Sequence of chain 3.D:
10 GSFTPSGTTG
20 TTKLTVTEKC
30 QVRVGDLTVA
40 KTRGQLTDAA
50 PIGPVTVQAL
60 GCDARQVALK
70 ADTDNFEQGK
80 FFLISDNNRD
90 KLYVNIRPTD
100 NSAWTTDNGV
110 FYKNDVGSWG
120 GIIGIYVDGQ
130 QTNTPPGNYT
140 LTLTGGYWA

A small-molecule ligand and the protein it binds are described below.
Small molecule (SMILES): O=C(N[C@H](CO)[C@H](O)c1ccc([N+](=O)[O-])cc1)C(Cl)Cl

Binding-site contacts:
Ligand atom N9 contacts residue BRX1 of chain 3.CA at 0.2 Å (h-bond).
Ligand atom O4 contacts residue BRX1 of chain 3.CA at 0.7 Å (h-bond).
Ligand atom O9B contacts residue ILE121 of chain 3.D at 3.6 Å.
Ligand atom C3 contacts residue BRX1 of chain 3.CA at 0.1 Å.
Ligand atom C1 contacts residue TYR125 of chain 3.D at 3.6 Å (hydrophobic).
Ligand atom CL1 contacts residue PRO53 of chain 3.D at 4.0 Å.
Ligand atom N2 contacts residue BRX1 of chain 3.CA at 0.3 Å (h-bond).
Ligand atom CL2 contacts residue THR98 of chain 3.D at 4.0 Å.
Ligand atom CL1 contacts residue ILE124 of chain 3.D at 3.4 Å.
Ligand atom O9A contacts residue BRX1 of chain 3.CA at 0.3 Å (h-bond).
Ligand atom CL1 contacts residue ILE51 of chain 3.D at 4.0 Å.
Ligand atom CL1 contacts residue GLY52 of chain 3.D at 3.2 Å.
Ligand atom C1 contacts residue BRX1 of chain 3.CA at 0.2 Å.
Ligand atom C9 contacts residue BRX1 of chain 3.CA at 0.1 Å.
Ligand atom O5 contacts residue BRX1 of chain 3.CA at 0.3 Å (h-bond).
Ligand atom C2 contacts residue BRX1 of chain 3.CA at 0.2 Å.
Ligand atom C10 contacts residue PRO53 of chain 3.D at 3.8 Å (hydrophobic).
Ligand atom CL1 contacts residue BRX1 of chain 3.CA at 0.3 Å.
Ligand atom C8 contacts residue BRX1 of chain 3.CA at 0.1 Å.
Ligand atom O2 contacts residue PRO53 of chain 3.D at 3.8 Å.
Ligand atom C2 contacts residue PRO50 of chain 3.D at 4.0 Å (hydrophobic).
Ligand atom CL2 contacts residue GLY123 of chain 3.D at 3.7 Å.
Ligand atom CL2 contacts residue BRX1 of chain 3.CA at 0.3 Å.
Ligand atom O2 contacts residue GLY52 of chain 3.D at 4.0 Å.
Ligand atom CL1 contacts residue PRO50 of chain 3.D at 3.8 Å.
Ligand atom C5 contacts residue BRX1 of chain 3.CA at 0.2 Å.
Ligand atom CL2 contacts residue ILE121 of chain 3.D at 3.9 Å.
Ligand atom CL2 contacts residue PRO53 of chain 3.D at 3.5 Å.
Ligand atom C11 contacts residue BRX1 of chain 3.CA at 0.2 Å.
Ligand atom O9B contacts residue BRX1 of chain 3.CA at 0.3 Å (h-bond).
Ligand atom O2 contacts residue BRX1 of chain 3.CA at 0.5 Å (h-bond).
Ligand atom C6 contacts residue BRX1 of chain 3.CA at 0.1 Å.
Ligand atom C4 contacts residue BRX1 of chain 3.CA at 0.5 Å.
Ligand atom C7 contacts residue BRX1 of chain 3.CA at 0.1 Å.
Ligand atom CL1 contacts residue GLY123 of chain 3.D at 3.8 Å.
Ligand atom O2 contacts residue PRO50 of chain 3.D at 3.7 Å.
Ligand atom O4 contacts residue PRO50 of chain 3.D at 3.8 Å.
Ligand atom C10 contacts residue BRX1 of chain 3.CA at 0.2 Å.
Ligand atom CL1 contacts residue TYR125 of chain 3.D at 3.8 Å.
Ligand atom CL2 contacts residue TYR125 of chain 3.D at 4.0 Å.